The protein below binds the small molecule below.
Small molecule (SMILES): CC(=O)N[C@H]1[C@H](O[C@H]2[C@H](O)[C@@H](NC(C)=O)CO[C@@H]2CO)O[C@H](CO)[C@@H](O)[C@@H]1O

Sequence of chain 17.I:
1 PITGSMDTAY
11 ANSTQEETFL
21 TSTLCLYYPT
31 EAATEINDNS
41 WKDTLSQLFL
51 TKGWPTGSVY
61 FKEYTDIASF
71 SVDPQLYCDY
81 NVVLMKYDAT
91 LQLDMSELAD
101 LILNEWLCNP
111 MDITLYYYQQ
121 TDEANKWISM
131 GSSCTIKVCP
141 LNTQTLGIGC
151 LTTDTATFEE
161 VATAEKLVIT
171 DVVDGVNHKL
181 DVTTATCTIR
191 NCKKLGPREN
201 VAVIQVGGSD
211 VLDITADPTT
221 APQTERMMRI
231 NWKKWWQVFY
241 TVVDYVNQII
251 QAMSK

Binding-site contacts:
Ligand atom C7 contacts residue ASN12 of chain 17.I at 3.9 Å.
Ligand atom C2 contacts residue ASN12 of chain 17.I at 3.2 Å.
Ligand atom O5 contacts residue ASN12 of chain 17.I at 2.6 Å (h-bond).
Ligand atom C1 contacts residue ASN12 of chain 17.I at 2.1 Å.
Ligand atom N2 contacts residue ASN12 of chain 17.I at 3.8 Å.
Ligand atom C5 contacts residue ASN12 of chain 17.I at 4.0 Å.
Ligand atom O7 contacts residue ASN12 of chain 17.I at 3.7 Å.